Binding-site contacts:
Ligand atom C2 contacts residue CO1 of chain 1.G at 2.8 Å.
Ligand atom C1 contacts residue HIS164 of chain 1.B at 4.0 Å.
Ligand atom C3' contacts residue ALA204 of chain 1.B at 4.0 Å (hydrophobic).
Ligand atom C3 contacts residue MET159 of chain 1.B at 3.5 Å (hydrophobic).
Ligand atom C1' contacts residue MET159 of chain 1.B at 3.8 Å (hydrophobic).
Ligand atom C2 contacts residue GLN168 of chain 1.B at 3.3 Å.
Ligand atom C2' contacts residue MET159 of chain 1.B at 3.7 Å (hydrophobic).
Ligand atom C4' contacts residue ALA204 of chain 1.B at 3.9 Å (hydrophobic).
Ligand atom O2 contacts residue GLN168 of chain 1.B at 3.1 Å (h-bond).
Ligand atom O3 contacts residue HIS202 of chain 1.B at 3.3 Å (h-bond).
Ligand atom O2 contacts residue PHE218 of chain 1.B at 3.6 Å.
Ligand atom C2 contacts residue HIS162 of chain 1.B at 3.6 Å.
Ligand atom C6' contacts residue MET135 of chain 1.B at 3.8 Å (hydrophobic).
Ligand atom O1 contacts residue TYR223 of chain 1.B at 2.3 Å (h-bond).
Ligand atom O3 contacts residue CO1 of chain 1.G at 2.1 Å.
Ligand atom O2 contacts residue HIS202 of chain 1.B at 4.0 Å.
Ligand atom O2 contacts residue TYR223 of chain 1.B at 3.8 Å.
Ligand atom C1 contacts residue ARG222 of chain 1.B at 3.9 Å.
Ligand atom O1 contacts residue CO1 of chain 1.G at 3.9 Å.
Ligand atom C2' contacts residue GLN168 of chain 1.B at 3.5 Å.
Ligand atom C1' contacts residue GLN168 of chain 1.B at 4.0 Å.
Ligand atom C1 contacts residue GLN168 of chain 1.B at 3.7 Å.
Ligand atom O2 contacts residue HIS164 of chain 1.B at 2.8 Å (h-bond).
Ligand atom O1 contacts residue LEU131 of chain 1.B at 4.0 Å.
Ligand atom C1 contacts residue TYR223 of chain 1.B at 3.4 Å (hydrophobic).
Ligand atom O3 contacts residue GLN168 of chain 1.B at 2.8 Å (h-bond).
Ligand atom O2 contacts residue ARG222 of chain 1.B at 3.4 Å (salt-bridge).
Ligand atom O2 contacts residue CO1 of chain 1.G at 1.9 Å.
Ligand atom C1 contacts residue HIS162 of chain 1.B at 3.4 Å.
Ligand atom O1 contacts residue ARG222 of chain 1.B at 3.7 Å.
Ligand atom C3 contacts residue MET148 of chain 1.B at 3.7 Å (hydrophobic).
Ligand atom C3' contacts residue MET179 of chain 1.B at 3.9 Å (hydrophobic).
Ligand atom O1 contacts residue MET148 of chain 1.B at 3.9 Å.
Ligand atom C5' contacts residue ILE152 of chain 1.B at 3.8 Å (hydrophobic).
Ligand atom O2 contacts residue HIS162 of chain 1.B at 2.8 Å (h-bond).
Ligand atom C1 contacts residue PHE218 of chain 1.B at 3.7 Å (hydrophobic).
Ligand atom O1 contacts residue PHE218 of chain 1.B at 3.6 Å.
Ligand atom C3 contacts residue GLN168 of chain 1.B at 4.0 Å.
Ligand atom C1 contacts residue CO1 of chain 1.G at 2.7 Å.
Ligand atom O3 contacts residue HIS162 of chain 1.B at 3.2 Å.

Sequence of chain 1.B:
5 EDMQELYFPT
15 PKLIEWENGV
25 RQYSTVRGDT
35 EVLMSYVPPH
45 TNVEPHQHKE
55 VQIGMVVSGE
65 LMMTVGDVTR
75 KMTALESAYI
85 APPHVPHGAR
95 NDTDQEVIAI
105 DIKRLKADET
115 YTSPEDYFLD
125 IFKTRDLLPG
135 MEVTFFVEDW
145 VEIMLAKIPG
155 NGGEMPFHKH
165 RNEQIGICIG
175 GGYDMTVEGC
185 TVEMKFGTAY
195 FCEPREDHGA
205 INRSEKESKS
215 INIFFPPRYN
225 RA

This small molecule binds to this protein.
Small molecule (SMILES): O=C(O)C(=O)Cc1ccccc1